Sequence of chain 4.B:
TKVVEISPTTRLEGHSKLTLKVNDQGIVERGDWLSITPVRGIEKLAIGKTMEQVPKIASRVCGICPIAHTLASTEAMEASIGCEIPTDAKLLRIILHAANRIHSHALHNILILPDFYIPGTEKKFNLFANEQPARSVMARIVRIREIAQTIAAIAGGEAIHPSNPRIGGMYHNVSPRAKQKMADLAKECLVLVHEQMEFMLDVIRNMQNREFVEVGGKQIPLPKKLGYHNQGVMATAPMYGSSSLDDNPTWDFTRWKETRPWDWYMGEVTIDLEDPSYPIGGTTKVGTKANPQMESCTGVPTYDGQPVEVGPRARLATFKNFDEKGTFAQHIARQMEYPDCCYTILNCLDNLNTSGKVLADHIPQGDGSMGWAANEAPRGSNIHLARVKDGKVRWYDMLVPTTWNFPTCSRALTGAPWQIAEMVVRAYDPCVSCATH

A small-molecule ligand and the protein it binds are described below.
Small molecule (SMILES): C[C@@H](O)[C@@H](C)O

Binding-site contacts:
Ligand atom C3 contacts residue ASP23 of chain 4.A at 4.5 Å.
Ligand atom C4 contacts residue PRO132 of chain 4.A at 4.0 Å (hydrophobic).
Ligand atom O5 contacts residue GLU133 of chain 4.A at 3.7 Å.
Ligand atom O5 contacts residue PRO132 of chain 4.A at 4.3 Å.
Ligand atom O5 contacts residue ARG124 of chain 4.C at 4.2 Å.
Ligand atom O5 contacts residue ASP125 of chain 4.C at 4.3 Å.
Ligand atom C2 contacts residue GLU133 of chain 4.A at 4.0 Å.
Ligand atom C1 contacts residue ASP125 of chain 4.C at 4.2 Å.
Ligand atom C4 contacts residue ASN24 of chain 4.A at 3.9 Å.
Ligand atom O5 contacts residue ASP23 of chain 4.A at 4.1 Å.
Ligand atom C1 contacts residue GLU147 of chain 4.B at 4.2 Å.
Ligand atom C1 contacts residue ASN25 of chain 4.A at 4.1 Å.
Ligand atom C2 contacts residue ASP125 of chain 4.C at 3.9 Å.
Ligand atom C4 contacts residue ASP23 of chain 4.A at 3.3 Å.
Ligand atom C3 contacts residue GLU133 of chain 4.A at 4.0 Å.
Ligand atom C1 contacts residue ASP23 of chain 4.A at 4.5 Å.

Sequence of chain 4.A:
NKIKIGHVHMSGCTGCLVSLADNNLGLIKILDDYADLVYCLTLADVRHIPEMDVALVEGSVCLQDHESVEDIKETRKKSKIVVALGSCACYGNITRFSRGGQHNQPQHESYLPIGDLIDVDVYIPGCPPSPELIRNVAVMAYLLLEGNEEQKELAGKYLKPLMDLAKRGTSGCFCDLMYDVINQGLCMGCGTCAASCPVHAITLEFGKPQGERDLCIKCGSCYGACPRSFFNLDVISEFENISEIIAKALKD

Sequence of chain 4.C:
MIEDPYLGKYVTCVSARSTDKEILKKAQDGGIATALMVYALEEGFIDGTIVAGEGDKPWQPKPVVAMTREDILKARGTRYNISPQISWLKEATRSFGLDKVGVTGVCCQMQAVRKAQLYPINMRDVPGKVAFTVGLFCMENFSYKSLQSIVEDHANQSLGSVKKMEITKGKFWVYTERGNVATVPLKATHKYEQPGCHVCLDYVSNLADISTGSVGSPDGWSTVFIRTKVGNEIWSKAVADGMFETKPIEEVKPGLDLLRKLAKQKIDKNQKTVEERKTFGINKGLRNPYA